This small molecule binds to this protein.
Small molecule (SMILES): Nc1ccn([C@@H]2O[C@H](CO[P](=O)(O)O[C@H]3[C@@H](O)[C@H](n4cnc5c(=O)nc(N)[nH]c54)O[C@@H]3CO[P](=O)(O)O[C@H]3[C@@H](O)[C@H](n4cnc5c(N)ncnc54)O[C@@H]3CO[P](=O)(O)O[C@H]3[C@@H](O)[C@H](n4cnc5c(N)ncnc54)O[C@@H]3COP(=O)=O)[C@@H](O)[C@H]2O)c(=O)n1

Binding-site contacts:
Ligand atom O4' contacts residue MET515 of chain 1.B at 3.5 Å (h-bond).
Ligand atom C2' contacts residue SER514 of chain 1.B at 3.3 Å.
Ligand atom C5' contacts residue GLY460 of chain 1.B at 3.1 Å.
Ligand atom C4' contacts residue GLY460 of chain 1.B at 3.3 Å.
Ligand atom C3' contacts residue SER514 of chain 1.B at 3.5 Å.
Ligand atom OP1 contacts residue GLY460 of chain 1.B at 3.3 Å.
Ligand atom OP1 contacts residue THR457 of chain 1.B at 2.2 Å (h-bond).
Ligand atom P contacts residue THR457 of chain 1.B at 3.4 Å.
Ligand atom N3 contacts residue GLY683 of chain 1.B at 3.3 Å.
Ligand atom O4' contacts residue GLY683 of chain 1.B at 2.9 Å (h-bond).
Ligand atom O3' contacts residue SER514 of chain 1.B at 3.0 Å (h-bond).
Ligand atom C4 contacts residue ILE528 of chain 1.B at 3.4 Å (hydrophobic).
Ligand atom C5' contacts residue ARG459 of chain 1.B at 3.5 Å.
Ligand atom O4' contacts residue PRO530 of chain 1.B at 3.4 Å.
Ligand atom O3' contacts residue LYS490 of chain 1.B at 2.9 Å (salt-bridge).
Ligand atom OP1 contacts residue LYS490 of chain 1.B at 2.5 Å (salt-bridge).
Ligand atom P contacts residue LYS490 of chain 1.B at 3.2 Å.
Ligand atom OP2 contacts residue ARG459 of chain 1.B at 3.0 Å.
Ligand atom O5' contacts residue ARG459 of chain 1.B at 3.6 Å.
Ligand atom N2 contacts residue SER682 of chain 1.B at 2.5 Å (h-bond).
Ligand atom O2' contacts residue MET515 of chain 1.B at 2.7 Å (h-bond).
Ligand atom C4' contacts residue GLY683 of chain 1.B at 3.5 Å.
Ligand atom O2' contacts residue GLY683 of chain 1.B at 2.8 Å (h-bond).
Ligand atom C5 contacts residue ILE528 of chain 1.B at 3.3 Å (hydrophobic).
Ligand atom C2 contacts residue ASN807 of chain 1.B at 3.1 Å.
Ligand atom C5' contacts residue MET515 of chain 1.B at 3.5 Å (hydrophobic).
Ligand atom C1' contacts residue MET515 of chain 1.B at 3.4 Å (hydrophobic).
Ligand atom O2' contacts residue THR685 of chain 1.B at 3.2 Å.
Ligand atom OP1 contacts residue SER462 of chain 1.B at 2.5 Å (h-bond).
Ligand atom C1' contacts residue ILE528 of chain 1.B at 3.5 Å (hydrophobic).
Ligand atom OP1 contacts residue GLY461 of chain 1.B at 3.0 Å (h-bond).
Ligand atom C4' contacts residue MET515 of chain 1.B at 3.5 Å (hydrophobic).
Ligand atom O3' contacts residue THR685 of chain 1.B at 3.5 Å.
Ligand atom N7 contacts residue ILE528 of chain 1.B at 3.4 Å.
Ligand atom C2 contacts residue SER682 of chain 1.B at 3.5 Å.
Ligand atom O2' contacts residue SER514 of chain 1.B at 2.2 Å (h-bond).
Ligand atom OP1 contacts residue GLY460 of chain 1.B at 3.1 Å (h-bond).
Ligand atom O2' contacts residue SER684 of chain 1.B at 3.2 Å (h-bond).
Ligand atom N9 contacts residue ILE528 of chain 1.B at 3.4 Å.
Ligand atom N3 contacts residue ILE528 of chain 1.B at 3.4 Å.

Sequence of chain 1.B:
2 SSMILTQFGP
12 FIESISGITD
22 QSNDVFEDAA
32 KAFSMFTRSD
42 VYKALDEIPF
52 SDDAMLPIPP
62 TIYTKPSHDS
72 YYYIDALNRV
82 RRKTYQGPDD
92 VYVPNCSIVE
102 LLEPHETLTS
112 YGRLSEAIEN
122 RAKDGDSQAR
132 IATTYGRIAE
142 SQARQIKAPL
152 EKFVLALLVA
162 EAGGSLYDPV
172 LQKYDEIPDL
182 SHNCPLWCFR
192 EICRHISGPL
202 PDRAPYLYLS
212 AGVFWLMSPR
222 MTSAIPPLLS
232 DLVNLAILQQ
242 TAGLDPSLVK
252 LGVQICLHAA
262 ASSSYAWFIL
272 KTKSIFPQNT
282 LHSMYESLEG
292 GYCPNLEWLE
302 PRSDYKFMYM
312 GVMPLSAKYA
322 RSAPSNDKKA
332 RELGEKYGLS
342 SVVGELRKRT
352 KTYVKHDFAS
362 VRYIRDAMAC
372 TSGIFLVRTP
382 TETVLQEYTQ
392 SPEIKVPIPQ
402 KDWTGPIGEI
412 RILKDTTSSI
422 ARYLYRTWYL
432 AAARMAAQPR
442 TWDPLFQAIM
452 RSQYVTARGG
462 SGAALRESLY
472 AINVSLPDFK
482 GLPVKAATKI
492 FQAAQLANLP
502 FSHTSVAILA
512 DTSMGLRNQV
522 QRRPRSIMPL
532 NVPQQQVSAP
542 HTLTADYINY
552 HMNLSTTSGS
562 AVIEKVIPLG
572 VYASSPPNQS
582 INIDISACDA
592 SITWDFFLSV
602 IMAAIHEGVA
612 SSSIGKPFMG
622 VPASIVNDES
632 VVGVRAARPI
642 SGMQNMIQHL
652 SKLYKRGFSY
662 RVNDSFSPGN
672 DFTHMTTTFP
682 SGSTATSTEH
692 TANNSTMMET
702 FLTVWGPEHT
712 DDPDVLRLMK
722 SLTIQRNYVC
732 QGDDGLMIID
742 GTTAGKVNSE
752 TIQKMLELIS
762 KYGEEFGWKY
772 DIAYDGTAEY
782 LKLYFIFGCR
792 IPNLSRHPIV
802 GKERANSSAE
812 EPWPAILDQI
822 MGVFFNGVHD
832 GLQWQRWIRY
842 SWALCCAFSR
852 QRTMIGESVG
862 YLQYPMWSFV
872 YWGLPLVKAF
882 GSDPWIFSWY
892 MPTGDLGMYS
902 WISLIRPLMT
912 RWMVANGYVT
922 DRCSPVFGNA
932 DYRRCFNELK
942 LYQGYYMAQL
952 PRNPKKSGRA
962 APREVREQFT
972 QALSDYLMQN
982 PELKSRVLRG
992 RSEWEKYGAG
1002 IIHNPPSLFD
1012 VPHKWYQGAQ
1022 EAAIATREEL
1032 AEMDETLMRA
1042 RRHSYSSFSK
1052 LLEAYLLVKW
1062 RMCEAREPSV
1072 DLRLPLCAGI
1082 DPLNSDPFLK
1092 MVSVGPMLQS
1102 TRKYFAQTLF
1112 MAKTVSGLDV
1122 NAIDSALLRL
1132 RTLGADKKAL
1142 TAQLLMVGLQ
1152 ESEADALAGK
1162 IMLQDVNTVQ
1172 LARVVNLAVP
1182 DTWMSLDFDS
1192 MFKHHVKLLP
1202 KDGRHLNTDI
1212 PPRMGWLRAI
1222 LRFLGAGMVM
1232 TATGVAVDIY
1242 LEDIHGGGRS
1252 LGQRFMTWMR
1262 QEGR